Sequence of chain 1.D:
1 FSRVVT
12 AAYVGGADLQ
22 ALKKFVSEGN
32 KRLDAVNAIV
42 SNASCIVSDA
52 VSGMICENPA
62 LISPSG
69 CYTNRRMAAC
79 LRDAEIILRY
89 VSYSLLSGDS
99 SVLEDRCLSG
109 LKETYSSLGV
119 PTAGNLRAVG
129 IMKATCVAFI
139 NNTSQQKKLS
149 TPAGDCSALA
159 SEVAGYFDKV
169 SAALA

Sequence of chain 1.A:
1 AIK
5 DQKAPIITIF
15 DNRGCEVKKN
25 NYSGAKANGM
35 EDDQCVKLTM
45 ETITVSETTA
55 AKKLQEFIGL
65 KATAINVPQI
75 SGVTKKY

Sequence of chain 1.C:
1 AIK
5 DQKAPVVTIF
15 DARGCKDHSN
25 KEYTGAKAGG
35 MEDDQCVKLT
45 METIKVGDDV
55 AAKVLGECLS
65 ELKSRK

Binding-site contacts:
Ligand atom CBD contacts residue GLN38 of chain 1.A at 3.6 Å.
Ligand atom C4C contacts residue PHE14 of chain 1.A at 3.6 Å (hydrophobic).
Ligand atom CAB contacts residue LEU63 of chain 1.C at 3.4 Å (hydrophobic).
Ligand atom O2B contacts residue LYS23 of chain 1.A at 3.5 Å (salt-bridge).
Ligand atom CBA contacts residue CYS19 of chain 1.A at 2.8 Å (hydrophobic).
Ligand atom CMC contacts residue TYR14 of chain 1.B at 3.6 Å (hydrophobic).
Ligand atom CMD contacts residue GLN38 of chain 1.A at 3.6 Å.
Ligand atom C4A contacts residue CYS19 of chain 1.A at 3.4 Å (hydrophobic).
Ligand atom NC contacts residue LYS23 of chain 1.A at 3.6 Å.
Ligand atom C4D contacts residue LYS23 of chain 1.A at 3.6 Å.
Ligand atom OD contacts residue ASN25 of chain 1.A at 3.0 Å (h-bond).
Ligand atom C3C contacts residue ASN25 of chain 1.A at 3.5 Å.
Ligand atom ND contacts residue LYS23 of chain 1.A at 3.3 Å.
Ligand atom CMD contacts residue ASP37 of chain 1.A at 3.6 Å.
Ligand atom CAD contacts residue ASP36 of chain 1.A at 3.6 Å.
Ligand atom C1A contacts residue VAL21 of chain 1.A at 3.4 Å (hydrophobic).
Ligand atom C2A contacts residue VAL21 of chain 1.A at 3.6 Å (hydrophobic).
Ligand atom C1C contacts residue PHE14 of chain 1.A at 3.4 Å (hydrophobic).
Ligand atom CHA contacts residue CYS19 of chain 1.A at 3.4 Å (hydrophobic).
Ligand atom NA contacts residue VAL21 of chain 1.A at 3.5 Å.
Ligand atom O1B contacts residue LYS23 of chain 1.A at 2.7 Å (salt-bridge).
Ligand atom C2C contacts residue PHE14 of chain 1.A at 3.4 Å (hydrophobic).
Ligand atom CBB contacts residue ILE63 of chain 1.D at 3.5 Å (hydrophobic).
Ligand atom OD contacts residue TYR26 of chain 1.A at 2.9 Å (h-bond).
Ligand atom OA contacts residue ALA61 of chain 1.D at 3.4 Å.
Ligand atom CAC contacts residue PHE14 of chain 1.A at 3.6 Å (hydrophobic).
Ligand atom CGC contacts residue TYR14 of chain 1.B at 3.6 Å (hydrophobic).
Ligand atom CAA contacts residue CYS19 of chain 1.A at 1.9 Å (hydrophobic).
Ligand atom CMA contacts residue GLU20 of chain 1.A at 3.6 Å.
Ligand atom CHA contacts residue LEU66 of chain 1.C at 3.6 Å (hydrophobic).
Ligand atom NC contacts residue PHE14 of chain 1.A at 3.6 Å.
Ligand atom O2C contacts residue TYR14 of chain 1.B at 2.7 Å (h-bond).
Ligand atom O2C contacts residue LYS41 of chain 1.A at 2.8 Å (salt-bridge).
Ligand atom C1B contacts residue LEU66 of chain 1.C at 3.6 Å (hydrophobic).
Ligand atom C3A contacts residue CYS19 of chain 1.A at 2.8 Å (hydrophobic).
Ligand atom ND contacts residue ASN25 of chain 1.A at 3.0 Å (h-bond).
Ligand atom CGB contacts residue LYS23 of chain 1.A at 3.5 Å.
Ligand atom CMC contacts residue ASN25 of chain 1.A at 3.3 Å.
Ligand atom CMB contacts residue PRO60 of chain 1.D at 3.6 Å (hydrophobic).
Ligand atom CBC contacts residue ASN25 of chain 1.A at 3.5 Å.

This small molecule binds to this protein.
Small molecule (SMILES): CCC1=C(C)/C(=C/C2=N/C(=C\c3[nH]c(/C=C4\NC(=O)C(C)=C4CC)c(C)c3CCC(=O)O)C(CCC(=O)O)=C2C)NC1=O

Sequence of chain 1.B:
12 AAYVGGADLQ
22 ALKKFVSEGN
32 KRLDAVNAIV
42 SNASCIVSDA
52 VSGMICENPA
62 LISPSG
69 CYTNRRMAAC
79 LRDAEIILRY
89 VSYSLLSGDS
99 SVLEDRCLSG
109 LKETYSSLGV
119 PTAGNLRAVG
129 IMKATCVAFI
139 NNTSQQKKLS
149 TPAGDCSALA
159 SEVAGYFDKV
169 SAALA